Sequence of chain 1.B:
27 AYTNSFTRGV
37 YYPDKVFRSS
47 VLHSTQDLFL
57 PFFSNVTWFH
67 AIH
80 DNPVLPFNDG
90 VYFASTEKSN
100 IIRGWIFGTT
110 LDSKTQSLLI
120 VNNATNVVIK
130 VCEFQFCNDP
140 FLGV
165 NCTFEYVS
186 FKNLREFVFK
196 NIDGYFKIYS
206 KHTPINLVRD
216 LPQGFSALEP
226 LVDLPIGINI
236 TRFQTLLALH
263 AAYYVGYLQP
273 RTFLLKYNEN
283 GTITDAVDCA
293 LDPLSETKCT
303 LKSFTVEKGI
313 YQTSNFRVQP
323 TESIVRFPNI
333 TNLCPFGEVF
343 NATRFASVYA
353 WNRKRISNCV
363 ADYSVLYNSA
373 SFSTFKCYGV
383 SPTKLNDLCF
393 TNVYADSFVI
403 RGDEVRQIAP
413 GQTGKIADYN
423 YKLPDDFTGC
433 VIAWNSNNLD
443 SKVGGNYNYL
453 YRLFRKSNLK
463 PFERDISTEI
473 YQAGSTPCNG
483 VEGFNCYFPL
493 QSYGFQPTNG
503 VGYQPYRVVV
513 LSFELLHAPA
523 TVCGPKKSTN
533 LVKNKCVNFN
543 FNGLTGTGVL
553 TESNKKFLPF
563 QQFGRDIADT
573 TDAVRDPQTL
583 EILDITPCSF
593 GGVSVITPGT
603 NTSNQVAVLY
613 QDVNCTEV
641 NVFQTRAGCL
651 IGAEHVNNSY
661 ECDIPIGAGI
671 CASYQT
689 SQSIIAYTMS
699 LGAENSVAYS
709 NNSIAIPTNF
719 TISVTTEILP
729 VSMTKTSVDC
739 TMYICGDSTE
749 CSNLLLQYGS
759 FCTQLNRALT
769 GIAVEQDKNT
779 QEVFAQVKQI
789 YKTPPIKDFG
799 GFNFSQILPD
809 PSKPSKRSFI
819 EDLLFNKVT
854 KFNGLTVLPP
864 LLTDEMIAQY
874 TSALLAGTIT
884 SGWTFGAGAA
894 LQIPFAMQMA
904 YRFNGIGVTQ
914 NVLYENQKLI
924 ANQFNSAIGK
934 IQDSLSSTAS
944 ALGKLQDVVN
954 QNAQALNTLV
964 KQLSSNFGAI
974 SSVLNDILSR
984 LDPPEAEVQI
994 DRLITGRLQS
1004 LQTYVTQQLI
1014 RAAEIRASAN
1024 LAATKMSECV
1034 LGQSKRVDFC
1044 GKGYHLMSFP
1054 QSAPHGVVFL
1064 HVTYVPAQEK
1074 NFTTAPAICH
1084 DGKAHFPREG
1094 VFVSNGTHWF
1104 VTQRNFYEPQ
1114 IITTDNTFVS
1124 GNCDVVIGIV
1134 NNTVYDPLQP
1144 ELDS

This protein binds this small molecule.
Small molecule (SMILES): CC(=O)N[C@@H]1[C@@H](O)[C@H](O)[C@@H](CO)O[C@H]1O

Binding-site contacts:
Ligand atom C5 contacts residue ASN603 of chain 1.B at 3.7 Å.
Ligand atom C1 contacts residue ASN603 of chain 1.B at 1.4 Å.
Ligand atom C1 contacts residue THR604 of chain 1.B at 4.4 Å.
Ligand atom O7 contacts residue ASN603 of chain 1.B at 3.0 Å (h-bond).
Ligand atom O6 contacts residue LYS310 of chain 1.B at 4.5 Å.
Ligand atom C8 contacts residue ASN603 of chain 1.B at 4.2 Å.
Ligand atom C4 contacts residue ASN603 of chain 1.B at 4.2 Å.
Ligand atom C2 contacts residue ASN603 of chain 1.B at 2.4 Å.
Ligand atom O5 contacts residue ASN603 of chain 1.B at 2.4 Å (h-bond).
Ligand atom N2 contacts residue ASN603 of chain 1.B at 2.8 Å (h-bond).
Ligand atom C3 contacts residue ASN603 of chain 1.B at 3.8 Å.
Ligand atom C7 contacts residue ASN603 of chain 1.B at 3.1 Å.
Ligand atom N2 contacts residue THR604 of chain 1.B at 4.2 Å.